Sequence of chain 1.C:
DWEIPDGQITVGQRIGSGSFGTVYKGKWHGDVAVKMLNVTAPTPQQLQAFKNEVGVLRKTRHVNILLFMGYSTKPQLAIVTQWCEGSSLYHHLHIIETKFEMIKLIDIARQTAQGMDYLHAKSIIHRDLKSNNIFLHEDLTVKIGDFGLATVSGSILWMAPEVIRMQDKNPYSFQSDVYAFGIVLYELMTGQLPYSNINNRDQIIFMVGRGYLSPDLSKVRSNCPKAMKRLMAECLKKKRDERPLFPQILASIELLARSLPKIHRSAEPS

The small molecule below binds the protein below.
Small molecule (SMILES): CN(C)CCOc1ccc(-c2nc(-c3ccc4c(c3)CC/C4=N/O)c(-c3ccncc3)[nH]2)cc1

Binding-site contacts:
Ligand atom C26 contacts residue GLY464 of chain 1.C at 3.7 Å.
Ligand atom C21 contacts residue SER465 of chain 1.C at 3.7 Å.
Ligand atom C18 contacts residue ILE463 of chain 1.C at 3.8 Å (hydrophobic).
Ligand atom C12 contacts residue TRP531 of chain 1.C at 3.9 Å (hydrophobic).
Ligand atom C18 contacts residue HIS539 of chain 1.C at 3.8 Å.
Ligand atom C15 contacts residue CYS532 of chain 1.C at 3.9 Å (hydrophobic).
Ligand atom N33 contacts residue LYS483 of chain 1.C at 3.7 Å.
Ligand atom C31 contacts residue THR529 of chain 1.C at 3.1 Å.
Ligand atom C5 contacts residue ILE463 of chain 1.C at 4.0 Å (hydrophobic).
Ligand atom C3 contacts residue PHE583 of chain 1.C at 3.7 Å (hydrophobic).
Ligand atom O34 contacts residue ASP594 of chain 1.C at 3.1 Å.
Ligand atom N1 contacts residue PHE583 of chain 1.C at 3.9 Å.
Ligand atom O34 contacts residue PHE595 of chain 1.C at 4.0 Å.
Ligand atom N14 contacts residue TRP531 of chain 1.C at 3.9 Å.
Ligand atom C11 contacts residue PHE583 of chain 1.C at 3.5 Å (hydrophobic).
Ligand atom O34 contacts residue LYS483 of chain 1.C at 3.0 Å (salt-bridge).
Ligand atom C20 contacts residue SER465 of chain 1.C at 3.8 Å.
Ligand atom C13 contacts residue CYS532 of chain 1.C at 3.2 Å (hydrophobic).
Ligand atom C8 contacts residue PHE583 of chain 1.C at 3.8 Å (hydrophobic).
Ligand atom C7 contacts residue PHE583 of chain 1.C at 3.8 Å (hydrophobic).
Ligand atom C17 contacts residue ILE463 of chain 1.C at 3.9 Å (hydrophobic).
Ligand atom C29 contacts residue VAL471 of chain 1.C at 3.6 Å (hydrophobic).
Ligand atom C30 contacts residue ALA481 of chain 1.C at 3.5 Å (hydrophobic).
Ligand atom C32 contacts residue LYS483 of chain 1.C at 4.1 Å.
Ligand atom C3 contacts residue VAL471 of chain 1.C at 3.9 Å (hydrophobic).
Ligand atom C20 contacts residue GLY464 of chain 1.C at 4.0 Å.
Ligand atom N14 contacts residue CYS532 of chain 1.C at 3.1 Å (h-bond).
Ligand atom C16 contacts residue PHE583 of chain 1.C at 4.0 Å (hydrophobic).
Ligand atom C9 contacts residue VAL471 of chain 1.C at 3.5 Å (hydrophobic).
Ligand atom C28 contacts residue VAL471 of chain 1.C at 4.0 Å (hydrophobic).
Ligand atom C30 contacts residue THR529 of chain 1.C at 3.2 Å.
Ligand atom C26 contacts residue ILE463 of chain 1.C at 4.0 Å (hydrophobic).
Ligand atom C10 contacts residue ASP594 of chain 1.C at 3.9 Å.
Ligand atom N1 contacts residue ILE463 of chain 1.C at 3.7 Å.
Ligand atom N4 contacts residue VAL471 of chain 1.C at 3.6 Å.
Ligand atom C2 contacts residue PHE583 of chain 1.C at 3.6 Å (hydrophobic).
Ligand atom C13 contacts residue TRP531 of chain 1.C at 3.6 Å (hydrophobic).
Ligand atom C8 contacts residue VAL471 of chain 1.C at 3.9 Å (hydrophobic).
Ligand atom C31 contacts residue LYS483 of chain 1.C at 3.9 Å.
Ligand atom C5 contacts residue VAL471 of chain 1.C at 4.1 Å (hydrophobic).